The protein below binds the small molecule below.
Small molecule (SMILES): CC(=O)O[C@H]1C(=O)[C@@]2(C)[C@H]([C@H](OC(=O)c3ccccc3)[C@]3(O)C[C@H](OC(=O)[C@H](O)[C@@H](NC(=O)c4ccccc4)c4ccccc4)C(C)=C1C3(C)C)[C@]1(OC(C)=O)CO[C@@H]1C[C@@H]2O

Sequence of chain 1.F:
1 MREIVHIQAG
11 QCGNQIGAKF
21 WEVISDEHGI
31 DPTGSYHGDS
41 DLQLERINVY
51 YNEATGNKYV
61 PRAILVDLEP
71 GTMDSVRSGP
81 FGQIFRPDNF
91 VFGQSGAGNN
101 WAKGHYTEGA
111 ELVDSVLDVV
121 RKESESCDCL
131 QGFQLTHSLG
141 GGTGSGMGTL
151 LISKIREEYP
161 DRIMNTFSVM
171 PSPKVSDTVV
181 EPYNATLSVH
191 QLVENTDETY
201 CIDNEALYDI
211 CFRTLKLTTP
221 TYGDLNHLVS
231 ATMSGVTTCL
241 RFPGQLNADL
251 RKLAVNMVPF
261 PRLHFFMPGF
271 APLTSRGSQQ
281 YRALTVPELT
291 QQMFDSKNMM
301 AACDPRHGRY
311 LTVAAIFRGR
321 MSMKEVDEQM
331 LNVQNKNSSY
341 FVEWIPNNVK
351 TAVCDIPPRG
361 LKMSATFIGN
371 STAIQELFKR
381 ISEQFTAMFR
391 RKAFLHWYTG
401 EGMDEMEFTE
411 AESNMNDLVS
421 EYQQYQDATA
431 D

Binding-site contacts:
Ligand atom C34 contacts residue GLU22 of chain 1.F at 3.4 Å.
Ligand atom C16 contacts residue PRO272 of chain 1.F at 3.4 Å (hydrophobic).
Ligand atom C44 contacts residue GLY360 of chain 1.F at 3.3 Å.
Ligand atom C31 contacts residue HIS227 of chain 1.F at 3.9 Å.
Ligand atom C41 contacts residue VAL23 of chain 1.F at 3.7 Å (hydrophobic).
Ligand atom C41 contacts residue GLU27 of chain 1.F at 3.2 Å.
Ligand atom C08 contacts residue ASP224 of chain 1.F at 3.7 Å.
Ligand atom C36 contacts residue ASP26 of chain 1.F at 3.8 Å.
Ligand atom C39 contacts residue ALA231 of chain 1.F at 3.4 Å (hydrophobic).
Ligand atom C06 contacts residue LEU228 of chain 1.F at 3.9 Å (hydrophobic).
Ligand atom O05 contacts residue LEU361 of chain 1.F at 3.2 Å.
Ligand atom C14 contacts residue LEU215 of chain 1.F at 3.9 Å (hydrophobic).
Ligand atom C17 contacts residue LEU361 of chain 1.F at 3.8 Å (hydrophobic).
Ligand atom C15 contacts residue PRO272 of chain 1.F at 3.4 Å (hydrophobic).
Ligand atom C32 contacts residue HIS227 of chain 1.F at 3.3 Å.
Ligand atom C35 contacts residue ASP26 of chain 1.F at 3.4 Å.
Ligand atom C40 contacts residue GLU27 of chain 1.F at 4.0 Å.
Ligand atom C06 contacts residue HIS227 of chain 1.F at 3.7 Å.
Ligand atom C35 contacts residue GLU22 of chain 1.F at 3.7 Å.
Ligand atom C07 contacts residue ASP224 of chain 1.F at 3.3 Å.
Ligand atom O13 contacts residue ARG359 of chain 1.F at 3.5 Å.
Ligand atom O07 contacts residue THR274 of chain 1.F at 4.0 Å.
Ligand atom O14 contacts residue HIS227 of chain 1.F at 3.2 Å.
Ligand atom C16 contacts residue THR274 of chain 1.F at 3.7 Å.
Ligand atom C19 contacts residue THR274 of chain 1.F at 3.2 Å.
Ligand atom C05 contacts residue HIS227 of chain 1.F at 4.0 Å.
Ligand atom O06 contacts residue THR274 of chain 1.F at 3.2 Å (h-bond).
Ligand atom C32 contacts residue VAL23 of chain 1.F at 3.6 Å (hydrophobic).
Ligand atom C38 contacts residue ALA231 of chain 1.F at 3.9 Å (hydrophobic).
Ligand atom O06 contacts residue LEU273 of chain 1.F at 3.3 Å.
Ligand atom C07 contacts residue HIS227 of chain 1.F at 3.8 Å.
Ligand atom O06 contacts residue PRO272 of chain 1.F at 3.6 Å.
Ligand atom O07 contacts residue GLN279 of chain 1.F at 3.2 Å (h-bond).
Ligand atom C42 contacts residue VAL23 of chain 1.F at 4.0 Å (hydrophobic).
Ligand atom O05 contacts residue PHE270 of chain 1.F at 3.8 Å.
Ligand atom C30 contacts residue HIS227 of chain 1.F at 3.6 Å.
Ligand atom C33 contacts residue VAL23 of chain 1.F at 4.0 Å (hydrophobic).
Ligand atom C13 contacts residue PHE270 of chain 1.F at 3.6 Å (hydrophobic).
Ligand atom C40 contacts residue SER234 of chain 1.F at 3.5 Å.
Ligand atom C44 contacts residue LEU361 of chain 1.F at 3.6 Å (hydrophobic).